The small molecule below binds the protein below.
Small molecule (SMILES): O=C(O)CCCC(=O)N[C@H](Cc1ccccc1)[P](=O)(O)OCC(=O)NCCc1ccccc1

Sequence of chain 1.B:
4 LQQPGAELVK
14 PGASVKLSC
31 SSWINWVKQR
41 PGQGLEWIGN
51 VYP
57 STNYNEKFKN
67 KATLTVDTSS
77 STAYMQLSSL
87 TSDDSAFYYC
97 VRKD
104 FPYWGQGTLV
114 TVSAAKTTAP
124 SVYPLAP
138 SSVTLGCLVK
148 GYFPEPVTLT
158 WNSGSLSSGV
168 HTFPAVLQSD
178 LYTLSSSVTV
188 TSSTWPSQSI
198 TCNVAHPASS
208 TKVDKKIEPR

Binding-site contacts:
Ligand atom C9 contacts residue TYR99 of chain 1.A at 3.6 Å (hydrophobic).
Ligand atom C2 contacts residue ASN35 of chain 1.B at 3.4 Å.
Ligand atom C6 contacts residue HIS96 of chain 1.A at 3.5 Å.
Ligand atom C10 contacts residue LEU97 of chain 1.A at 3.0 Å (hydrophobic).
Ligand atom CP2 contacts residue MET94 of chain 1.A at 3.8 Å (hydrophobic).
Ligand atom C3 contacts residue ASN35 of chain 1.B at 3.9 Å.
Ligand atom O1 contacts residue ASN50 of chain 1.B at 2.9 Å (h-bond).
Ligand atom C3 contacts residue PHE101 of chain 1.A at 3.7 Å (hydrophobic).
Ligand atom C8 contacts residue TYR99 of chain 1.A at 3.8 Å (hydrophobic).
Ligand atom CP6 contacts residue ASN35 of chain 1.B at 3.7 Å.
Ligand atom N2 contacts residue PHE101 of chain 1.A at 3.5 Å.
Ligand atom C1 contacts residue LYS99 of chain 1.B at 3.6 Å.
Ligand atom CR6 contacts residue HIS96 of chain 1.A at 3.8 Å.
Ligand atom O4 contacts residue LYS99 of chain 1.B at 3.1 Å.
Ligand atom C8 contacts residue LEU97 of chain 1.A at 3.6 Å (hydrophobic).
Ligand atom CR2 contacts residue TYR37 of chain 1.A at 3.5 Å (hydrophobic).
Ligand atom C5 contacts residue HIS96 of chain 1.A at 3.8 Å.
Ligand atom C2 contacts residue LYS99 of chain 1.B at 3.5 Å.
Ligand atom CP5 contacts residue VAL97 of chain 1.B at 3.6 Å (hydrophobic).
Ligand atom CP3 contacts residue PHE41 of chain 1.A at 3.8 Å (hydrophobic).
Ligand atom CP5 contacts residue VAL37 of chain 1.B at 3.8 Å (hydrophobic).
Ligand atom CP4 contacts residue VAL97 of chain 1.B at 3.7 Å (hydrophobic).
Ligand atom C4 contacts residue TRP33 of chain 1.B at 3.6 Å (hydrophobic).
Ligand atom N1 contacts residue LYS99 of chain 1.B at 3.3 Å.
Ligand atom O2 contacts residue PHE101 of chain 1.A at 3.5 Å.
Ligand atom C6 contacts residue TYR37 of chain 1.A at 3.7 Å (hydrophobic).
Ligand atom C2 contacts residue PHE101 of chain 1.A at 3.3 Å (hydrophobic).
Ligand atom C9 contacts residue LEU97 of chain 1.A at 3.7 Å (hydrophobic).
Ligand atom N2 contacts residue HIS96 of chain 1.A at 3.0 Å (h-bond).
Ligand atom CP4 contacts residue TRP107 of chain 1.B at 3.4 Å (hydrophobic).
Ligand atom C3 contacts residue LYS99 of chain 1.B at 3.9 Å.
Ligand atom O1 contacts residue ASN35 of chain 1.B at 3.0 Å (h-bond).
Ligand atom O1 contacts residue TRP33 of chain 1.B at 3.2 Å.
Ligand atom N1 contacts residue PHE101 of chain 1.A at 3.4 Å.
Ligand atom CP3 contacts residue MET94 of chain 1.A at 3.8 Å (hydrophobic).
Ligand atom CR1 contacts residue TYR37 of chain 1.A at 3.5 Å (hydrophobic).
Ligand atom O3 contacts residue HIS96 of chain 1.A at 2.9 Å (h-bond).
Ligand atom CP3 contacts residue TRP107 of chain 1.B at 3.6 Å (hydrophobic).
Ligand atom C8 contacts residue PHE101 of chain 1.A at 3.5 Å (hydrophobic).
Ligand atom CR3 contacts residue TYR37 of chain 1.A at 3.5 Å (hydrophobic).

Sequence of chain 1.A:
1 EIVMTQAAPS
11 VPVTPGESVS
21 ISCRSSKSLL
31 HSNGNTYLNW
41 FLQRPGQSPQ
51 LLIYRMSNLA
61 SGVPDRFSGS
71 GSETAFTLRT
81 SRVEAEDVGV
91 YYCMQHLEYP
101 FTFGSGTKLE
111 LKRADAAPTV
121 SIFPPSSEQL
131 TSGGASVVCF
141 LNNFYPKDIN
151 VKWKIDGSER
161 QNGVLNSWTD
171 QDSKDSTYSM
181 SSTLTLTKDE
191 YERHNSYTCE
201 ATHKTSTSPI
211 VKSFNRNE